Sequence of chain 1.C:
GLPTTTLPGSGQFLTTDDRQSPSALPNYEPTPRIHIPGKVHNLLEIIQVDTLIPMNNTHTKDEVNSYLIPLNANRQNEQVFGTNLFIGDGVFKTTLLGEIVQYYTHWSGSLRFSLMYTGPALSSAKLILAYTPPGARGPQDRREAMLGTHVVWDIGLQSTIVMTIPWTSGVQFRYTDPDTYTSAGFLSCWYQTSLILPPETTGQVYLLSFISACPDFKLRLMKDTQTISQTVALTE

Sequence of chain 2.C:
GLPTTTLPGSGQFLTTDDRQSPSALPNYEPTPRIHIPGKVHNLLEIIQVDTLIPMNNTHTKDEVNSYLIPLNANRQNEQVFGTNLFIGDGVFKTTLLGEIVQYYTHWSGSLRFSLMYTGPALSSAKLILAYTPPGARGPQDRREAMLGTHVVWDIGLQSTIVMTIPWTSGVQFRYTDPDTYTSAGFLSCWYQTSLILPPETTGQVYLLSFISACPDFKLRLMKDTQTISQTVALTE

Sequence of chain 1.A:
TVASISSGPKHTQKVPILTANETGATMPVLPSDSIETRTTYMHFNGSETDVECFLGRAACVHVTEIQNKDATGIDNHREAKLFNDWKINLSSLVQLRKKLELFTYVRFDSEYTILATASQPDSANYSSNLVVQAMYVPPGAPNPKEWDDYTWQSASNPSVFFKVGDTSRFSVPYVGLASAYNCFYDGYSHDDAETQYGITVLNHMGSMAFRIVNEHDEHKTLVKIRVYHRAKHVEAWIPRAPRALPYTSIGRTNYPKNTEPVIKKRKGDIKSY

Binding-site contacts:
Ligand atom C4A contacts residue PRO174 of chain 1.A at 3.2 Å (hydrophobic).
Ligand atom CL2 contacts residue ILE104 of chain 1.A at 3.4 Å.
Ligand atom O1A contacts residue PHE186 of chain 1.A at 3.4 Å.
Ligand atom C5B contacts residue MET224 of chain 1.A at 3.8 Å (hydrophobic).
Ligand atom CL2 contacts residue MET224 of chain 1.A at 3.2 Å.
Ligand atom C4 contacts residue TYR197 of chain 1.A at 3.6 Å (hydrophobic).
Ligand atom CL1 contacts residue VAL188 of chain 1.A at 3.7 Å.
Ligand atom C3C contacts residue TYR128 of chain 1.A at 3.8 Å (hydrophobic).
Ligand atom C5B contacts residue PHE186 of chain 1.A at 3.8 Å (hydrophobic).
Ligand atom C1C contacts residue LEU106 of chain 1.A at 3.9 Å (hydrophobic).
Ligand atom CL1 contacts residue LEU25 of chain 1.C at 3.5 Å.
Ligand atom C5 contacts residue LEU106 of chain 1.A at 3.7 Å (hydrophobic).
Ligand atom N3A contacts residue ALA24 of chain 1.C at 3.8 Å.
Ligand atom C2A contacts residue PHE186 of chain 1.A at 3.6 Å (hydrophobic).
Ligand atom C5 contacts residue MET221 of chain 1.A at 3.9 Å (hydrophobic).
Ligand atom C4C contacts residue VAL191 of chain 1.A at 3.7 Å (hydrophobic).
Ligand atom C4A contacts residue ALA150 of chain 1.A at 3.9 Å (hydrophobic).
Ligand atom C31 contacts residue ASN219 of chain 1.A at 3.7 Å.
Ligand atom C5C contacts residue TYR152 of chain 1.A at 3.8 Å (hydrophobic).
Ligand atom C4B contacts residue TYR152 of chain 1.A at 3.7 Å (hydrophobic).
Ligand atom C4A contacts residue VAL176 of chain 1.A at 3.9 Å (hydrophobic).
Ligand atom C2C contacts residue MET221 of chain 1.A at 3.3 Å (hydrophobic).
Ligand atom C2C contacts residue ILE104 of chain 1.A at 3.9 Å (hydrophobic).
Ligand atom O1 contacts residue MET221 of chain 1.A at 3.4 Å (h-bond).
Ligand atom C4A contacts residue SER175 of chain 1.A at 3.6 Å.
Ligand atom N2 contacts residue ASN219 of chain 1.A at 3.5 Å (h-bond).
Ligand atom N3A contacts residue PRO174 of chain 1.A at 3.3 Å (h-bond).
Ligand atom C3B contacts residue TYR152 of chain 1.A at 3.9 Å (hydrophobic).
Ligand atom O1A contacts residue MET224 of chain 1.A at 3.9 Å.
Ligand atom C5A contacts residue ALA150 of chain 1.A at 3.4 Å (hydrophobic).
Ligand atom O1B contacts residue VAL188 of chain 1.A at 3.8 Å.
Ligand atom C3C contacts residue ILE104 of chain 1.A at 3.6 Å (hydrophobic).
Ligand atom C5A contacts residue VAL176 of chain 1.A at 3.8 Å (hydrophobic).
Ligand atom C1C contacts residue TYR128 of chain 1.A at 3.6 Å (hydrophobic).
Ligand atom N2 contacts residue MET221 of chain 1.A at 3.9 Å.
Ligand atom CL2 contacts residue TYR128 of chain 1.A at 3.4 Å.
Ligand atom C4B contacts residue PHE186 of chain 1.A at 3.6 Å (hydrophobic).
Ligand atom C31 contacts residue TYR197 of chain 1.A at 3.6 Å (hydrophobic).
Ligand atom O1 contacts residue LEU106 of chain 1.A at 3.7 Å.
Ligand atom C3B contacts residue ALA24 of chain 1.C at 4.0 Å (hydrophobic).

The protein below binds the small molecule below.
Small molecule (SMILES): Cc1cc(CCCCCOc2c(Cl)cc(C3=NCCO3)cc2Cl)on1